Sequence of chain 1.B:
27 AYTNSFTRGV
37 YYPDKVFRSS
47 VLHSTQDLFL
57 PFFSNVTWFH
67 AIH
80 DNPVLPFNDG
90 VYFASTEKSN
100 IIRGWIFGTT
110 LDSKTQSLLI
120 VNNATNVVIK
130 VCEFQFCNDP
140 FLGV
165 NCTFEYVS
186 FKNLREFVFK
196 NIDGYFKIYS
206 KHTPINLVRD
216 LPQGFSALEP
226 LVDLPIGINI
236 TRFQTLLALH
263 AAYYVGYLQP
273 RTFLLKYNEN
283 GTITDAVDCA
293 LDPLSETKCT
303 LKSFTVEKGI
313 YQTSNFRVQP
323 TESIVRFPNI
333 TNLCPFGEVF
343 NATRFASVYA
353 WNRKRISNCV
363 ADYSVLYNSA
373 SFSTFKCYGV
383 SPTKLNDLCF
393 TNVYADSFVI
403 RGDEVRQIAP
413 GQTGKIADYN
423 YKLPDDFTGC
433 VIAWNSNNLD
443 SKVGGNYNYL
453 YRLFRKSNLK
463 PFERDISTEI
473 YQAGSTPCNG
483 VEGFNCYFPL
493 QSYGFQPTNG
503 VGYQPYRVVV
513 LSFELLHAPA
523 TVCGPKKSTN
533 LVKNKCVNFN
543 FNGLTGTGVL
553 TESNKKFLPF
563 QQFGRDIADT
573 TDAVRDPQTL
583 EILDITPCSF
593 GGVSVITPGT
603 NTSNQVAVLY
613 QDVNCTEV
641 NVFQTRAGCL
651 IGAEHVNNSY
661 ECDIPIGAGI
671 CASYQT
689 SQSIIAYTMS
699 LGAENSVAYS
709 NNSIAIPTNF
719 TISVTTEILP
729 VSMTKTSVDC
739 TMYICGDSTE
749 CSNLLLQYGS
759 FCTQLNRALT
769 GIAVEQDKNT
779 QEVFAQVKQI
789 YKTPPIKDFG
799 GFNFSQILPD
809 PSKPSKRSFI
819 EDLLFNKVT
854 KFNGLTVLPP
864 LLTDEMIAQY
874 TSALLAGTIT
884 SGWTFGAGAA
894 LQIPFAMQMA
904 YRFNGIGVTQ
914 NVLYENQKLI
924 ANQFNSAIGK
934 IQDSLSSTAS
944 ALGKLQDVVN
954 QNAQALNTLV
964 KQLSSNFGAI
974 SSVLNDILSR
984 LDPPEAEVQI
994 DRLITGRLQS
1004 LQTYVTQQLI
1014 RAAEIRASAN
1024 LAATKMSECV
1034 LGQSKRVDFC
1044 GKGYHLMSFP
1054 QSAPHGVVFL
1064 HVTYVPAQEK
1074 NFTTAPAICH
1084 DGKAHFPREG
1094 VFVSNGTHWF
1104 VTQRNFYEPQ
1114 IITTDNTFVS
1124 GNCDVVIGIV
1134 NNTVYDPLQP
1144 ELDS

A small-molecule ligand and the protein it binds are described below.
Small molecule (SMILES): CC(=O)N[C@@H]1[C@@H](O)[C@H](O)[C@@H](CO)O[C@H]1O

Sequence of chain 1.C:
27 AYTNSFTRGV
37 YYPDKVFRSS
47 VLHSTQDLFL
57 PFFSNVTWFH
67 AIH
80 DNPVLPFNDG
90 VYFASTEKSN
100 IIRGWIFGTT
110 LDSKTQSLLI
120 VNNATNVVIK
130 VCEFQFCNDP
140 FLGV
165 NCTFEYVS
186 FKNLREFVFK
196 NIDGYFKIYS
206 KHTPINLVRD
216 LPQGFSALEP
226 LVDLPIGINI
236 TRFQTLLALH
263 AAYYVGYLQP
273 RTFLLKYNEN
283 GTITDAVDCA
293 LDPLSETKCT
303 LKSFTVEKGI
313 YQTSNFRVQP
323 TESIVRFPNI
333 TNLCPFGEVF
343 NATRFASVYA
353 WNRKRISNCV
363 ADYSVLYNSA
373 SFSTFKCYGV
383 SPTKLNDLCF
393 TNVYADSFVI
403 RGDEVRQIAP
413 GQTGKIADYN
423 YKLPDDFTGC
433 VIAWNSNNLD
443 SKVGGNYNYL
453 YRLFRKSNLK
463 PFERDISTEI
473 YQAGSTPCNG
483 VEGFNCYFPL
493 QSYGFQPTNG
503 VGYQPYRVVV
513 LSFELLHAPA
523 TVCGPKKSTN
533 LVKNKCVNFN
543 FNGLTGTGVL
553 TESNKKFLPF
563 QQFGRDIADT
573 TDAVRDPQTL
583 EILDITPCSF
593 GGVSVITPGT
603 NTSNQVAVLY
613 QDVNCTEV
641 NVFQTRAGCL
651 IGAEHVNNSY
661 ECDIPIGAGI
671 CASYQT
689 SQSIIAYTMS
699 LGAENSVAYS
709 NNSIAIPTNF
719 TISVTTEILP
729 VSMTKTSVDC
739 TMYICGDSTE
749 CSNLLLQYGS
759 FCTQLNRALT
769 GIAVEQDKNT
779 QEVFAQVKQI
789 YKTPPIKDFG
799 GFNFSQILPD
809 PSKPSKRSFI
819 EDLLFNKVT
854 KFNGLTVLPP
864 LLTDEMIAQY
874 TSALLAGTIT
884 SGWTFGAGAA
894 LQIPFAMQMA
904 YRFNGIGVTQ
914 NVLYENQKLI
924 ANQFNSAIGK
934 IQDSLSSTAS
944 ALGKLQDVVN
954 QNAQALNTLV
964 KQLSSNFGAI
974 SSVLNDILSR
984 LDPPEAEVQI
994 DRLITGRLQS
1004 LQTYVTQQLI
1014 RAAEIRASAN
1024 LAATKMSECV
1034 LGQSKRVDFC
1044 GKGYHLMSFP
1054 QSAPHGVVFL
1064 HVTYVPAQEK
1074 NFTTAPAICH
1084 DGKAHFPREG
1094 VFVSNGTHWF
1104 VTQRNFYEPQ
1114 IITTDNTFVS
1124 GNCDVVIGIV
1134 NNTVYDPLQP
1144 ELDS

Binding-site contacts:
Ligand atom C5 contacts residue ASN1074 of chain 1.B at 3.7 Å.
Ligand atom C7 contacts residue GLU1072 of chain 1.B at 4.5 Å.
Ligand atom C4 contacts residue ASN1074 of chain 1.B at 4.2 Å.
Ligand atom C7 contacts residue ASN1074 of chain 1.B at 4.1 Å.
Ligand atom C1 contacts residue ASN1074 of chain 1.B at 1.4 Å.
Ligand atom O5 contacts residue ALA706 of chain 1.B at 4.4 Å.
Ligand atom C6 contacts residue ALA706 of chain 1.B at 3.6 Å (hydrophobic).
Ligand atom C8 contacts residue LYS1073 of chain 1.B at 4.2 Å.
Ligand atom C8 contacts residue GLU1072 of chain 1.B at 3.1 Å.
Ligand atom C3 contacts residue ASN1074 of chain 1.B at 3.8 Å.
Ligand atom N2 contacts residue ASN1074 of chain 1.B at 2.9 Å (h-bond).
Ligand atom C2 contacts residue ASN1074 of chain 1.B at 2.5 Å.
Ligand atom C1 contacts residue GLN895 of chain 1.C at 4.0 Å.
Ligand atom C5 contacts residue ALA706 of chain 1.B at 3.7 Å (hydrophobic).
Ligand atom O6 contacts residue ALA706 of chain 1.B at 3.7 Å.
Ligand atom O5 contacts residue ASN1074 of chain 1.B at 2.4 Å (h-bond).